A protein and the small-molecule ligand that binds it are described below.
Small molecule (SMILES): CC(=O)N[C@@H]1[C@@H](O)[C@H](O[C@@H]2O[C@H](CO)[C@@H](O[C@@H]3O[C@H](CO[C@H]4O[C@H](CO)[C@@H](O)[C@H](O)[C@@H]4O)[C@@H](O)[C@H](O[C@H]4O[C@H](CO)[C@@H](O)[C@H](O)[C@@H]4O)[C@@H]3O)[C@H](O)[C@H]2NC(C)=O)[C@@H](CO)O[C@H]1O

Sequence of chain 1.D:
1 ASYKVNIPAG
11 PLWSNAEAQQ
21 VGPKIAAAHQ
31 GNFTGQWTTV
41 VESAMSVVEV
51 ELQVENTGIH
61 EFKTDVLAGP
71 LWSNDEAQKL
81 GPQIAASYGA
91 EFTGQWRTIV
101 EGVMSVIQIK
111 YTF

Binding-site contacts:
Ligand atom O1 contacts residue TRP13 of chain 1.D at 3.5 Å.
Ligand atom C6 contacts residue THR38 of chain 1.D at 3.6 Å.
Ligand atom O7 contacts residue SER43 of chain 1.D at 2.8 Å (h-bond).
Ligand atom N2 contacts residue LEU12 of chain 1.D at 2.9 Å (h-bond).
Ligand atom C6 contacts residue ASN15 of chain 1.D at 3.5 Å.
Ligand atom O4 contacts residue TRP37 of chain 1.D at 3.2 Å (h-bond).
Ligand atom O3 contacts residue LEU12 of chain 1.D at 3.7 Å.
Ligand atom O6 contacts residue THR38 of chain 1.D at 3.6 Å.
Ligand atom C5 contacts residue GLN36 of chain 1.D at 3.3 Å.
Ligand atom C3 contacts residue LEU12 of chain 1.D at 3.6 Å (hydrophobic).
Ligand atom O7 contacts residue ASN15 of chain 1.D at 2.8 Å (h-bond).
Ligand atom O3 contacts residue TRP37 of chain 1.D at 3.5 Å.
Ligand atom C1 contacts residue EDO1 of chain 1.IA at 3.7 Å.
Ligand atom O5 contacts residue TRP37 of chain 1.D at 3.3 Å.
Ligand atom C7 contacts residue THR39 of chain 1.D at 3.5 Å.
Ligand atom O6 contacts residue THR39 of chain 1.D at 3.0 Å (h-bond).
Ligand atom O6 contacts residue THR38 of chain 1.D at 2.8 Å (h-bond).
Ligand atom C5 contacts residue TRP13 of chain 1.D at 3.4 Å (hydrophobic).
Ligand atom O3 contacts residue THR39 of chain 1.D at 2.7 Å (h-bond).
Ligand atom C8 contacts residue LEU12 of chain 1.D at 3.6 Å (hydrophobic).
Ligand atom C1 contacts residue TRP13 of chain 1.D at 3.6 Å (hydrophobic).
Ligand atom C8 contacts residue SER46 of chain 1.D at 3.7 Å.
Ligand atom C7 contacts residue LEU12 of chain 1.D at 3.7 Å (hydrophobic).
Ligand atom N2 contacts residue THR39 of chain 1.D at 3.4 Å (h-bond).
Ligand atom C8 contacts residue SER43 of chain 1.D at 3.6 Å.
Ligand atom O4 contacts residue GLN36 of chain 1.D at 2.9 Å (h-bond).
Ligand atom C1 contacts residue TRP37 of chain 1.D at 3.6 Å (hydrophobic).
Ligand atom C3 contacts residue TRP37 of chain 1.D at 3.1 Å (hydrophobic).
Ligand atom O2 contacts residue EDO1 of chain 1.IA at 3.4 Å (h-bond).
Ligand atom C4 contacts residue GLN36 of chain 1.D at 3.7 Å.
Ligand atom C4 contacts residue GLN36 of chain 1.D at 3.6 Å.
Ligand atom O7 contacts residue THR39 of chain 1.D at 3.6 Å.
Ligand atom O4 contacts residue GLN36 of chain 1.D at 2.6 Å (h-bond).
Ligand atom C7 contacts residue SER43 of chain 1.D at 3.6 Å.
Ligand atom C8 contacts residue THR39 of chain 1.D at 3.5 Å.
Ligand atom O7 contacts residue SER14 of chain 1.D at 3.4 Å.
Ligand atom C4 contacts residue TRP37 of chain 1.D at 3.5 Å (hydrophobic).
Ligand atom C6 contacts residue GLY35 of chain 1.D at 3.7 Å.
Ligand atom C6 contacts residue GLN36 of chain 1.D at 3.6 Å.
Ligand atom C5 contacts residue TRP37 of chain 1.D at 3.4 Å (hydrophobic).